Sequence of chain 1.B:
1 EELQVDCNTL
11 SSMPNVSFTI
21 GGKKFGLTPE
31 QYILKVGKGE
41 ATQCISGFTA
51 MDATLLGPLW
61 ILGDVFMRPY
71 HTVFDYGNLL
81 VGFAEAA

This small molecule binds to this protein.
Small molecule (SMILES): CC(=O)N[C@H]1[C@H](O[C@H]2[C@H](O[C@@H]3O[C@@H](C)[C@@H](O)[C@@H](O)[C@@H]3O)[C@@H](NC(C)=O)CO[C@@H]2CO)O[C@H](CO)[C@@H](O[C@@H]2O[C@H](CO)[C@@H](O)[C@H](O)[C@@H]2O)[C@@H]1O

Binding-site contacts:
Ligand atom C1 contacts residue ASN15 of chain 1.B at 1.4 Å.
Ligand atom C1 contacts residue THR28 of chain 1.B at 4.2 Å.
Ligand atom O5 contacts residue THR28 of chain 1.B at 3.6 Å.
Ligand atom C5 contacts residue THR28 of chain 1.B at 3.5 Å.
Ligand atom C4 contacts residue ASN15 of chain 1.B at 4.2 Å.
Ligand atom C8 contacts residue ASN15 of chain 1.B at 3.9 Å.
Ligand atom C6 contacts residue THR28 of chain 1.B at 3.4 Å.
Ligand atom N2 contacts residue ASN15 of chain 1.B at 2.9 Å (h-bond).
Ligand atom C3 contacts residue ASN15 of chain 1.B at 3.8 Å.
Ligand atom C7 contacts residue ASN15 of chain 1.B at 3.3 Å.
Ligand atom C2 contacts residue ASN15 of chain 1.B at 2.5 Å.
Ligand atom C5 contacts residue ASN15 of chain 1.B at 3.7 Å.
Ligand atom O7 contacts residue ASN15 of chain 1.B at 3.9 Å.
Ligand atom O5 contacts residue ASN15 of chain 1.B at 2.4 Å (h-bond).